This small molecule binds to this protein.
Small molecule (SMILES): CCCCCCCCCCO[C@@H]1O[C@H](CO)[C@@H](O[C@H]2O[C@H](CO)[C@@H](O)[C@H](O)[C@H]2O)[C@H](O)[C@H]1O

Sequence of chain 1.D:
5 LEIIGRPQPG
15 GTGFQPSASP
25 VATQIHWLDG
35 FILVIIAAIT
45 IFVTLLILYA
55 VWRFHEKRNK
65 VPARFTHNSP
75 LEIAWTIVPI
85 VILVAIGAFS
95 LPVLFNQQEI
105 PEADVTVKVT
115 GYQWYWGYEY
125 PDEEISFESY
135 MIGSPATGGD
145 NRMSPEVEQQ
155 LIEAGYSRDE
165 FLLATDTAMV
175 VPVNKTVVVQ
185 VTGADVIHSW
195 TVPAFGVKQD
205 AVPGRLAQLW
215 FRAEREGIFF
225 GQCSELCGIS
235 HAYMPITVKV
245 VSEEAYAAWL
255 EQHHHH

Binding-site contacts:
Ligand atom O3 contacts residue LEU95 of chain 1.D at 4.2 Å.
Ligand atom O5 contacts residue PHE99 of chain 1.D at 4.3 Å.
Ligand atom C7 contacts residue PHE99 of chain 1.D at 4.1 Å (hydrophobic).
Ligand atom O16 contacts residue GLU103 of chain 1.D at 3.8 Å.
Ligand atom O7 contacts residue PHE99 of chain 1.D at 4.0 Å.
Ligand atom O4 contacts residue PHE99 of chain 1.D at 3.9 Å.
Ligand atom C6 contacts residue GLU103 of chain 1.D at 3.7 Å.
Ligand atom O16 contacts residue PRO96 of chain 1.D at 4.4 Å.
Ligand atom C57 contacts residue GLU103 of chain 1.D at 4.0 Å.
Ligand atom C4 contacts residue PHE99 of chain 1.D at 4.2 Å (hydrophobic).
Ligand atom C6 contacts residue PRO96 of chain 1.D at 4.4 Å (hydrophobic).
Ligand atom O49 contacts residue PRO96 of chain 1.D at 3.7 Å.
Ligand atom O5 contacts residue GLU103 of chain 1.D at 3.0 Å (salt-bridge).
Ligand atom C2 contacts residue PHE99 of chain 1.D at 4.4 Å (hydrophobic).
Ligand atom O61 contacts residue GLU103 of chain 1.D at 4.2 Å.
Ligand atom C4 contacts residue GLU103 of chain 1.D at 3.7 Å.
Ligand atom O3 contacts residue PRO96 of chain 1.D at 4.3 Å.
Ligand atom O16 contacts residue ASN100 of chain 1.D at 3.5 Å (h-bond).
Ligand atom C6 contacts residue PHE99 of chain 1.D at 3.7 Å (hydrophobic).
Ligand atom O3 contacts residue PHE99 of chain 1.D at 3.8 Å.
Ligand atom O16 contacts residue PHE99 of chain 1.D at 4.0 Å.
Ligand atom C6 contacts residue ASN100 of chain 1.D at 4.0 Å.